Sequence of chain 1.B:
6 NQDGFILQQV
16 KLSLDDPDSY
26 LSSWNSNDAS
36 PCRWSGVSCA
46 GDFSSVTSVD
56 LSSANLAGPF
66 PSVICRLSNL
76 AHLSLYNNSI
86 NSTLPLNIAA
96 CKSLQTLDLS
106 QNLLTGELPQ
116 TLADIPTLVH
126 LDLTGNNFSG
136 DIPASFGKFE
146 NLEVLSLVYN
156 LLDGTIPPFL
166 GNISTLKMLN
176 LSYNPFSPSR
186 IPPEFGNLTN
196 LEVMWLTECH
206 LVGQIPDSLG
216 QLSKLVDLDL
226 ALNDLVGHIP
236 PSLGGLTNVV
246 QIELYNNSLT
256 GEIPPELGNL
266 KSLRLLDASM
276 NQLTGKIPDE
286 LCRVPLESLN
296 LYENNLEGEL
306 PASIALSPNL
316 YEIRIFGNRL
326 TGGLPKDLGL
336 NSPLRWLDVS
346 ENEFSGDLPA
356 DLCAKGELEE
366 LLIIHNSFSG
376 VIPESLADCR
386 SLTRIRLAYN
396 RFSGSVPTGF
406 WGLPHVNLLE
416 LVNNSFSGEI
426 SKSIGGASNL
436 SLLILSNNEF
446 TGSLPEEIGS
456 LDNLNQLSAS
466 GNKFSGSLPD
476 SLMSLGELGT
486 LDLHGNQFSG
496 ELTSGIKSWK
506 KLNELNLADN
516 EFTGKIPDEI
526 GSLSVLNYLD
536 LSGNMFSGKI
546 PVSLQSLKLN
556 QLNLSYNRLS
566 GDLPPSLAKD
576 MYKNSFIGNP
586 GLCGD

A protein and the small-molecule ligand that binds it are described below.
Small molecule (SMILES): CC(=O)N[C@H]1[C@H](O[C@H]2[C@H](O)[C@@H](NC(C)=O)CO[C@@H]2CO)O[C@H](CO)[C@@H](O)[C@@H]1O

Binding-site contacts:
Ligand atom O7 contacts residue EDO1 of chain 1.MA at 3.5 Å (h-bond).
Ligand atom C7 contacts residue ASN418 of chain 1.B at 3.5 Å.
Ligand atom N2 contacts residue TYR394 of chain 1.B at 4.2 Å.
Ligand atom C1 contacts residue ASN418 of chain 1.B at 1.4 Å.
Ligand atom C3 contacts residue ASN418 of chain 1.B at 3.8 Å.
Ligand atom C5 contacts residue ASN442 of chain 1.B at 3.8 Å.
Ligand atom O5 contacts residue ASN418 of chain 1.B at 2.3 Å (h-bond).
Ligand atom O5 contacts residue ASN442 of chain 1.B at 3.6 Å.
Ligand atom C7 contacts residue EDO1 of chain 1.MA at 4.1 Å.
Ligand atom C5 contacts residue EDO1 of chain 1.MA at 4.1 Å.
Ligand atom C5 contacts residue ASN418 of chain 1.B at 3.6 Å.
Ligand atom C6 contacts residue ASN442 of chain 1.B at 3.8 Å.
Ligand atom O7 contacts residue TYR394 of chain 1.B at 4.2 Å.
Ligand atom C2 contacts residue ASN418 of chain 1.B at 2.5 Å.
Ligand atom C8 contacts residue TYR394 of chain 1.B at 3.8 Å (hydrophobic).
Ligand atom N2 contacts residue ASN418 of chain 1.B at 3.0 Å (h-bond).
Ligand atom C7 contacts residue TYR394 of chain 1.B at 4.0 Å (hydrophobic).
Ligand atom O7 contacts residue ASN418 of chain 1.B at 3.6 Å.
Ligand atom C8 contacts residue EDO1 of chain 1.MA at 3.9 Å.
Ligand atom C1 contacts residue ASN442 of chain 1.B at 3.9 Å.
Ligand atom C4 contacts residue ASN418 of chain 1.B at 4.2 Å.